Binding-site contacts:
Ligand atom C3 contacts residue TYR166 of chain 1.D at 3.9 Å (hydrophobic).
Ligand atom O6 contacts residue ARG104 of chain 1.D at 2.8 Å (salt-bridge).
Ligand atom O3 contacts residue SER138 of chain 1.D at 3.3 Å (h-bond).
Ligand atom C1 contacts residue PHE237 of chain 1.D at 4.0 Å (hydrophobic).
Ligand atom C3 contacts residue PHE237 of chain 1.D at 4.0 Å (hydrophobic).
Ligand atom C2 contacts residue GLU101 of chain 1.D at 3.4 Å.
Ligand atom C5 contacts residue ARG104 of chain 1.D at 3.6 Å.
Ligand atom C4 contacts residue SER138 of chain 1.D at 3.4 Å.
Ligand atom O5 contacts residue ASP139 of chain 1.D at 4.0 Å.
Ligand atom O2 contacts residue SER138 of chain 1.D at 3.3 Å (h-bond).
Ligand atom O3 contacts residue ARG104 of chain 1.D at 3.8 Å.
Ligand atom O4 contacts residue ARG104 of chain 1.D at 3.3 Å (salt-bridge).
Ligand atom C1 contacts residue GLU172 of chain 1.D at 3.1 Å.
Ligand atom O2 contacts residue GLY167 of chain 1.D at 3.2 Å.
Ligand atom C2 contacts residue ALA137 of chain 1.D at 4.0 Å (hydrophobic).
Ligand atom C2 contacts residue SER138 of chain 1.D at 3.5 Å.
Ligand atom O2 contacts residue ALA137 of chain 1.D at 3.7 Å.
Ligand atom C1 contacts residue TYR166 of chain 1.D at 3.7 Å (hydrophobic).
Ligand atom O3 contacts residue GLU101 of chain 1.D at 2.7 Å (salt-bridge).
Ligand atom O4 contacts residue ASP235 of chain 1.D at 3.7 Å.
Ligand atom O4 contacts residue ASP139 of chain 1.D at 4.0 Å.
Ligand atom O5 contacts residue ARG104 of chain 1.D at 3.1 Å (salt-bridge).
Ligand atom C4 contacts residue ASP139 of chain 1.D at 3.9 Å.
Ligand atom C6 contacts residue ASP139 of chain 1.D at 3.9 Å.
Ligand atom O3 contacts residue ALA137 of chain 1.D at 3.8 Å.
Ligand atom O2 contacts residue GLU101 of chain 1.D at 2.7 Å (salt-bridge).
Ligand atom C5 contacts residue PHE237 of chain 1.D at 3.7 Å (hydrophobic).
Ligand atom C1 contacts residue ARG104 of chain 1.D at 4.0 Å.
Ligand atom O2 contacts residue TYR166 of chain 1.D at 2.7 Å (h-bond).
Ligand atom O1 contacts residue GLU172 of chain 1.D at 2.5 Å (salt-bridge).
Ligand atom C6 contacts residue PHE237 of chain 1.D at 3.6 Å (hydrophobic).
Ligand atom C4 contacts residue ARG104 of chain 1.D at 3.5 Å.
Ligand atom C6 contacts residue ARG104 of chain 1.D at 3.7 Å.
Ligand atom O3 contacts residue TYR166 of chain 1.D at 3.2 Å (h-bond).
Ligand atom O1 contacts residue TRP165 of chain 1.D at 3.4 Å.
Ligand atom O5 contacts residue GLU172 of chain 1.D at 3.1 Å (salt-bridge).
Ligand atom C2 contacts residue TYR166 of chain 1.D at 3.4 Å (hydrophobic).
Ligand atom C3 contacts residue GLU101 of chain 1.D at 3.8 Å.
Ligand atom O4 contacts residue SER138 of chain 1.D at 3.4 Å (h-bond).
Ligand atom C2 contacts residue ARG104 of chain 1.D at 3.9 Å.

Sequence of chain 1.D:
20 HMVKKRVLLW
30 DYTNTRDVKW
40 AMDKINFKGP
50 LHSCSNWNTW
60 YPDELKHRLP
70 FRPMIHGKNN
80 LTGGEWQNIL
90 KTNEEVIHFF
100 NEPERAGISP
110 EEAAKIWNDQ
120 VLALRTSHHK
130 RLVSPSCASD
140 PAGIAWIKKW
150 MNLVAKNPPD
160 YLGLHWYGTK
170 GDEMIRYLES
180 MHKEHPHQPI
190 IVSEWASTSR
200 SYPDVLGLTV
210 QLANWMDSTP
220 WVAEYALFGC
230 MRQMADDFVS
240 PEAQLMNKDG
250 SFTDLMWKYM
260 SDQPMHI

The protein below binds the small molecule below.
Small molecule (SMILES): OC[C@H]1O[C@@H](O[C@@H]2[C@@H](O)[C@H](O[C@@H]3[C@@H](O)[C@H](O)O[C@H](CO)[C@H]3O)O[C@H](CO)[C@H]2O)[C@H](O)[C@@H](O)[C@@H]1O